Sequence of chain 1.A:
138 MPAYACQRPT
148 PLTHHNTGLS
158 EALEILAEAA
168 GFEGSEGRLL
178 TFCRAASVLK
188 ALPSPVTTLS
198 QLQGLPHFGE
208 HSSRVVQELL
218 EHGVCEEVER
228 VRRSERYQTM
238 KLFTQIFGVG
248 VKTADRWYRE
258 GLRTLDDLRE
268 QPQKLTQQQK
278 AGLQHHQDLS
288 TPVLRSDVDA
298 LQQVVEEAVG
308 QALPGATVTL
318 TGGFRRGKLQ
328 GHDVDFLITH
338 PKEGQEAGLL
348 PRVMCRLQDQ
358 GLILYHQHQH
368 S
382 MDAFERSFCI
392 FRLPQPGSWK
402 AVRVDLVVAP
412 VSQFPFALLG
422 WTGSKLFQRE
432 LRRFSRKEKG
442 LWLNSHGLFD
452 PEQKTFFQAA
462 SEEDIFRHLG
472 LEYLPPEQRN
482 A

A small-molecule ligand and the protein it binds are described below.
Small molecule (SMILES): Cc1cn([C@H]2C[C@H](O[P](=O)(O)OC[C@H]3O[C@@H](n4cnc5c(N)ncnc54)C[C@@H]3O)[C@@H](CO[P](=O)(O)O[C@H]3C[C@H](n4cnc5c(=O)nc(N)[nH]c54)O[C@@H]3CO[P](=O)(O)O[C@H]3C[C@H](n4ccc(N)nc4=O)O[C@@H]3CO)O2)c(=O)[nH]c1=O

Binding-site contacts:
Ligand atom C2 contacts residue DA7 of chain 1.B at 3.4 Å.
Ligand atom OP1 contacts residue K1 of chain 1.F at 2.8 Å.
Ligand atom O3' contacts residue VAL246 of chain 1.A at 3.6 Å (h-bond).
Ligand atom O4' contacts residue PHE389 of chain 1.A at 3.6 Å.
Ligand atom N2 contacts residue DG9 of chain 1.B at 3.4 Å.
Ligand atom N1 contacts residue DC8 of chain 1.B at 2.8 Å (h-bond).
Ligand atom OP1 contacts residue HIS329 of chain 1.A at 3.1 Å (h-bond).
Ligand atom C2 contacts residue DT6 of chain 1.B at 3.4 Å.
Ligand atom OP1 contacts residue ARG404 of chain 1.A at 2.9 Å (salt-bridge).
Ligand atom N3 contacts residue DG9 of chain 1.B at 2.9 Å (h-bond).
Ligand atom OP1 contacts residue THR250 of chain 1.A at 2.6 Å (h-bond).
Ligand atom OP1 contacts residue GLY247 of chain 1.A at 2.9 Å (h-bond).
Ligand atom O3' contacts residue ARG404 of chain 1.A at 3.3 Å (salt-bridge).
Ligand atom N3 contacts residue GOL1 of chain 1.E at 2.7 Å (h-bond).
Ligand atom C2 contacts residue DG9 of chain 1.B at 3.4 Å.
Ligand atom N6 contacts residue DT6 of chain 1.B at 3.0 Å (h-bond).
Ligand atom O3' contacts residue GLY245 of chain 1.A at 3.2 Å.
Ligand atom N3 contacts residue DA7 of chain 1.B at 2.8 Å (h-bond).
Ligand atom O6 contacts residue DA7 of chain 1.B at 3.1 Å (h-bond).
Ligand atom N1 contacts residue DG9 of chain 1.B at 3.5 Å (h-bond).
Ligand atom N6 contacts residue DT5 of chain 1.B at 3.3 Å (h-bond).
Ligand atom O4 contacts residue DA7 of chain 1.B at 3.0 Å (h-bond).
Ligand atom N1 contacts residue DA7 of chain 1.B at 3.4 Å (h-bond).
Ligand atom C5' contacts residue ASP406 of chain 1.A at 3.4 Å.
Ligand atom N3 contacts residue DG9 of chain 1.B at 3.2 Å (h-bond).
Ligand atom C6 contacts residue DA7 of chain 1.B at 3.5 Å.
Ligand atom C4 contacts residue DG9 of chain 1.B at 3.5 Å.
Ligand atom C4' contacts residue GLY245 of chain 1.A at 3.3 Å.
Ligand atom O3' contacts residue THR250 of chain 1.A at 3.3 Å (h-bond).
Ligand atom O2 contacts residue DG9 of chain 1.B at 2.8 Å (h-bond).
Ligand atom N2 contacts residue DC8 of chain 1.B at 2.7 Å (h-bond).
Ligand atom O6 contacts residue DC8 of chain 1.B at 2.9 Å (h-bond).
Ligand atom C2 contacts residue GOL1 of chain 1.E at 3.3 Å.
Ligand atom OP1 contacts residue GLY245 of chain 1.A at 2.9 Å (h-bond).
Ligand atom P contacts residue THR250 of chain 1.A at 3.6 Å.
Ligand atom N4 contacts residue DG9 of chain 1.B at 3.0 Å (h-bond).
Ligand atom OP1 contacts residue VAL246 of chain 1.A at 3.6 Å (h-bond).
Ligand atom OP1 contacts residue ASP330 of chain 1.A at 3.6 Å (salt-bridge).
Ligand atom C5' contacts residue GLY245 of chain 1.A at 3.2 Å.
Ligand atom N1 contacts residue DT6 of chain 1.B at 2.7 Å (h-bond).